Sequence of chain 1.B:
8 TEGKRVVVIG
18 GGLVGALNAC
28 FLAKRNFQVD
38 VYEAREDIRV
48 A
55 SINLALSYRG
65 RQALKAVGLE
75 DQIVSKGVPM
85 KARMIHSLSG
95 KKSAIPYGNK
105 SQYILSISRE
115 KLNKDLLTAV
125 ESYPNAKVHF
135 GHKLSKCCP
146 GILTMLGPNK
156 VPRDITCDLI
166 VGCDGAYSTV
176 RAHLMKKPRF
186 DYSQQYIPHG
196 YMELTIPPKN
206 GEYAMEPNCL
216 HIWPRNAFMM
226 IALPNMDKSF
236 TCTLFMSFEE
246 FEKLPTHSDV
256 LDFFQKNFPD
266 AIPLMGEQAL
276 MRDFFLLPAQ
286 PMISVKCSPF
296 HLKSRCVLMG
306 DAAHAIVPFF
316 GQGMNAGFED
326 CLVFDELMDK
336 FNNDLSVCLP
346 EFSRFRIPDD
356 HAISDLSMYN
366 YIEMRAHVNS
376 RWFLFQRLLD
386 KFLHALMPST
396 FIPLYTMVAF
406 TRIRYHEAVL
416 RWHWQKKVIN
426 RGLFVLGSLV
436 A

Binding-site contacts:
Ligand atom C1 contacts residue PHE314 of chain 1.B at 3.5 Å (hydrophobic).
Ligand atom C9 contacts residue ASN365 of chain 1.B at 3.5 Å.
Ligand atom C24 contacts residue PRO313 of chain 1.B at 3.5 Å (hydrophobic).
Ligand atom C18 contacts residue GLY316 of chain 1.B at 3.8 Å.
Ligand atom C3 contacts residue PHE378 of chain 1.B at 3.6 Å (hydrophobic).
Ligand atom N19 contacts residue TYR400 of chain 1.B at 2.7 Å (h-bond).
Ligand atom N20 contacts residue LEU215 of chain 1.B at 3.7 Å.
Ligand atom C7 contacts residue ASN365 of chain 1.B at 3.5 Å.
Ligand atom C25 contacts residue ILE226 of chain 1.B at 3.6 Å (hydrophobic).
Ligand atom C14 contacts residue ARG87 of chain 1.B at 3.5 Å.
Ligand atom C16 contacts residue TYR101 of chain 1.B at 3.8 Å (hydrophobic).
Ligand atom C16 contacts residue TYR400 of chain 1.B at 3.4 Å (hydrophobic).
Ligand atom C18 contacts residue TYR400 of chain 1.B at 3.4 Å (hydrophobic).
Ligand atom C2 contacts residue PHE314 of chain 1.B at 3.5 Å (hydrophobic).
Ligand atom C30 contacts residue LEU215 of chain 1.B at 3.8 Å (hydrophobic).
Ligand atom C24 contacts residue PHE314 of chain 1.B at 3.7 Å (hydrophobic).
Ligand atom O12 contacts residue ARG382 of chain 1.B at 3.4 Å (salt-bridge).
Ligand atom O13 contacts residue ARG87 of chain 1.B at 2.9 Å (salt-bridge).
Ligand atom C1 contacts residue PHE315 of chain 1.B at 3.8 Å (hydrophobic).
Ligand atom C2 contacts residue ASN365 of chain 1.B at 3.7 Å.
Ligand atom C4 contacts residue ARG382 of chain 1.B at 3.5 Å.
Ligand atom F21 contacts residue ILE217 of chain 1.B at 3.5 Å.
Ligand atom O12 contacts residue ARG87 of chain 1.B at 3.3 Å (salt-bridge).
Ligand atom C26 contacts residue ILE226 of chain 1.B at 3.3 Å (hydrophobic).
Ligand atom C14 contacts residue PHE378 of chain 1.B at 3.6 Å (hydrophobic).
Ligand atom C15 contacts residue TYR400 of chain 1.B at 3.7 Å (hydrophobic).
Ligand atom C31 contacts residue FAD1 of chain 1.G at 3.5 Å.
Ligand atom CL1 contacts residue PHE314 of chain 1.B at 3.5 Å.
Ligand atom C9 contacts residue PHE378 of chain 1.B at 3.7 Å (hydrophobic).
Ligand atom O13 contacts residue PHE378 of chain 1.B at 3.5 Å.
Ligand atom N19 contacts residue LEU215 of chain 1.B at 3.6 Å.
Ligand atom F21 contacts residue ILE226 of chain 1.B at 3.3 Å.
Ligand atom C18 contacts residue LEU215 of chain 1.B at 3.6 Å (hydrophobic).
Ligand atom C27 contacts residue ILE226 of chain 1.B at 3.8 Å (hydrophobic).
Ligand atom C3 contacts residue ARG382 of chain 1.B at 3.6 Å.
Ligand atom C23 contacts residue PHE314 of chain 1.B at 3.8 Å (hydrophobic).
Ligand atom C9 contacts residue MET369 of chain 1.B at 3.8 Å (hydrophobic).
Ligand atom CL1 contacts residue PHE240 of chain 1.B at 3.7 Å.
Ligand atom O13 contacts residue TYR101 of chain 1.B at 3.0 Å (h-bond).
Ligand atom F21 contacts residue MET369 of chain 1.B at 3.8 Å.

A small-molecule ligand and the protein it binds are described below.
Small molecule (SMILES): Cc1cnn(-c2ccc(OCc3ccccc3)c(C(=O)O)c2)c1-c1ccc(Cl)c(F)c1